Sequence of chain 1.A:
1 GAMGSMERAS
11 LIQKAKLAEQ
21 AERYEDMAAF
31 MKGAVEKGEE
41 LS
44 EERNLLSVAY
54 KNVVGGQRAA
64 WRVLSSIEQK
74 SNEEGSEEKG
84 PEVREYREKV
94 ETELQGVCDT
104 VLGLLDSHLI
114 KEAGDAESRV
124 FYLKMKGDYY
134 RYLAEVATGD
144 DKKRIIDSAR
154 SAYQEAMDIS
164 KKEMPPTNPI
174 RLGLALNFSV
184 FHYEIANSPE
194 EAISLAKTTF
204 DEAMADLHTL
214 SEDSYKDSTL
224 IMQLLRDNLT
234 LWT

Binding-site contacts:
Ligand atom O3P contacts residue TYR135 of chain 1.A at 2.5 Å (h-bond).
Ligand atom O contacts residue LEU179 of chain 1.A at 3.8 Å.
Ligand atom O contacts residue ASN180 of chain 1.A at 2.9 Å (h-bond).
Ligand atom OXT contacts residue GLY176 of chain 1.A at 3.7 Å.
Ligand atom N contacts residue LEU179 of chain 1.A at 3.6 Å.
Ligand atom CA contacts residue ASN180 of chain 1.A at 3.7 Å.
Ligand atom O1P contacts residue ARG61 of chain 1.A at 2.8 Å (salt-bridge).
Ligand atom O contacts residue LYS127 of chain 1.A at 2.8 Å (salt-bridge).
Ligand atom CD contacts residue FSC1 of chain 1.C at 3.5 Å.
Ligand atom CA contacts residue ASN231 of chain 1.A at 3.9 Å.
Ligand atom NE2 contacts residue FSC1 of chain 1.C at 3.9 Å.
Ligand atom O contacts residue VAL183 of chain 1.A at 3.4 Å.
Ligand atom CA contacts residue ASN180 of chain 1.A at 3.3 Å.
Ligand atom C contacts residue ASN231 of chain 1.A at 4.0 Å.
Ligand atom P contacts residue TYR135 of chain 1.A at 3.8 Å.
Ligand atom P contacts residue ARG134 of chain 1.A at 3.8 Å.
Ligand atom CB contacts residue ARG134 of chain 1.A at 4.0 Å.
Ligand atom N contacts residue ASN231 of chain 1.A at 3.2 Å (h-bond).
Ligand atom NE2 contacts residue LEU223 of chain 1.A at 3.9 Å.
Ligand atom OE1 contacts residue FSC1 of chain 1.C at 3.2 Å.
Ligand atom CG contacts residue FSC1 of chain 1.C at 4.0 Å.
Ligand atom CA contacts residue LEU179 of chain 1.A at 4.0 Å (hydrophobic).
Ligand atom C contacts residue ASN180 of chain 1.A at 3.5 Å.
Ligand atom OXT contacts residue FSC1 of chain 1.C at 3.5 Å.
Ligand atom CB contacts residue LEU179 of chain 1.A at 3.6 Å (hydrophobic).
Ligand atom CB contacts residue LEU227 of chain 1.A at 4.0 Å (hydrophobic).
Ligand atom OE1 contacts residue LYS54 of chain 1.A at 3.7 Å.
Ligand atom CB contacts residue ASN231 of chain 1.A at 3.5 Å.
Ligand atom N contacts residue ASN180 of chain 1.A at 2.7 Å (h-bond).
Ligand atom C contacts residue LYS127 of chain 1.A at 3.5 Å.
Ligand atom O2P contacts residue ARG61 of chain 1.A at 2.9 Å (salt-bridge).
Ligand atom O2P contacts residue ARG134 of chain 1.A at 2.8 Å (salt-bridge).
Ligand atom C contacts residue ASN180 of chain 1.A at 3.5 Å.
Ligand atom O3P contacts residue ARG134 of chain 1.A at 2.9 Å (salt-bridge).
Ligand atom O1P contacts residue TYR135 of chain 1.A at 4.0 Å.
Ligand atom CB contacts residue ASN180 of chain 1.A at 3.4 Å.
Ligand atom O contacts residue ASN231 of chain 1.A at 3.0 Å (h-bond).
Ligand atom P contacts residue ARG61 of chain 1.A at 3.6 Å.
Ligand atom C contacts residue LEU179 of chain 1.A at 3.8 Å (hydrophobic).
Ligand atom OXT contacts residue LYS127 of chain 1.A at 3.3 Å (salt-bridge).

This protein binds this small molecule.
Small molecule (SMILES): C[C@H](N)C(=O)N[C@@H](COP(=O)(O)O)C(=O)N[C@@H](CCC(N)=O)C(=O)O